Sequence of chain 1.B:
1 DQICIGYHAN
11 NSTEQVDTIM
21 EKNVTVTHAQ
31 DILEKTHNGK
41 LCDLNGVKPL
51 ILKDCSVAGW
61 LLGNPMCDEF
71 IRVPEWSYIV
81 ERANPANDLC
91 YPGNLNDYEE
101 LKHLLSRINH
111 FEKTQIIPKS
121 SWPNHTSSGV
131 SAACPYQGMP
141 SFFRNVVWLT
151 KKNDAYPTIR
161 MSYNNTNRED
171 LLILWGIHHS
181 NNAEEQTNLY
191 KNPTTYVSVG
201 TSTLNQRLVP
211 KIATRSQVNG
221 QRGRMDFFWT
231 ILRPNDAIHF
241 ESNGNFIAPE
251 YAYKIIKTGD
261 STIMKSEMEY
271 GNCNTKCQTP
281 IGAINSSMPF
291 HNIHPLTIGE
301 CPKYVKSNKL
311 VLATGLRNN

Binding-site contacts:
Ligand atom C8 contacts residue ASN124 of chain 1.B at 4.4 Å.
Ligand atom N2 contacts residue ASN124 of chain 1.B at 2.9 Å (h-bond).
Ligand atom O5 contacts residue ASN124 of chain 1.B at 2.4 Å (h-bond).
Ligand atom C5 contacts residue ASN124 of chain 1.B at 3.6 Å.
Ligand atom C4 contacts residue ASN124 of chain 1.B at 4.2 Å.
Ligand atom C1 contacts residue ASN124 of chain 1.B at 1.4 Å.
Ligand atom C3 contacts residue ASN124 of chain 1.B at 3.8 Å.
Ligand atom C8 contacts residue PRO123 of chain 1.B at 4.1 Å (hydrophobic).
Ligand atom C2 contacts residue ASN124 of chain 1.B at 2.4 Å.
Ligand atom C7 contacts residue ASN124 of chain 1.B at 3.5 Å.
Ligand atom O7 contacts residue ASN124 of chain 1.B at 4.0 Å.

A protein and the small-molecule ligand that binds it are described below.
Small molecule (SMILES): CC(=O)N[C@@H]1[C@@H](O)[C@H](O)[C@@H](CO)O[C@H]1O